A small-molecule ligand and the protein it binds are described below.
Small molecule (SMILES): CC(=O)N[C@@H]1[C@@H](O)[C@H](O)[C@@H](CO)O[C@H]1O

Sequence of chain 1.C:
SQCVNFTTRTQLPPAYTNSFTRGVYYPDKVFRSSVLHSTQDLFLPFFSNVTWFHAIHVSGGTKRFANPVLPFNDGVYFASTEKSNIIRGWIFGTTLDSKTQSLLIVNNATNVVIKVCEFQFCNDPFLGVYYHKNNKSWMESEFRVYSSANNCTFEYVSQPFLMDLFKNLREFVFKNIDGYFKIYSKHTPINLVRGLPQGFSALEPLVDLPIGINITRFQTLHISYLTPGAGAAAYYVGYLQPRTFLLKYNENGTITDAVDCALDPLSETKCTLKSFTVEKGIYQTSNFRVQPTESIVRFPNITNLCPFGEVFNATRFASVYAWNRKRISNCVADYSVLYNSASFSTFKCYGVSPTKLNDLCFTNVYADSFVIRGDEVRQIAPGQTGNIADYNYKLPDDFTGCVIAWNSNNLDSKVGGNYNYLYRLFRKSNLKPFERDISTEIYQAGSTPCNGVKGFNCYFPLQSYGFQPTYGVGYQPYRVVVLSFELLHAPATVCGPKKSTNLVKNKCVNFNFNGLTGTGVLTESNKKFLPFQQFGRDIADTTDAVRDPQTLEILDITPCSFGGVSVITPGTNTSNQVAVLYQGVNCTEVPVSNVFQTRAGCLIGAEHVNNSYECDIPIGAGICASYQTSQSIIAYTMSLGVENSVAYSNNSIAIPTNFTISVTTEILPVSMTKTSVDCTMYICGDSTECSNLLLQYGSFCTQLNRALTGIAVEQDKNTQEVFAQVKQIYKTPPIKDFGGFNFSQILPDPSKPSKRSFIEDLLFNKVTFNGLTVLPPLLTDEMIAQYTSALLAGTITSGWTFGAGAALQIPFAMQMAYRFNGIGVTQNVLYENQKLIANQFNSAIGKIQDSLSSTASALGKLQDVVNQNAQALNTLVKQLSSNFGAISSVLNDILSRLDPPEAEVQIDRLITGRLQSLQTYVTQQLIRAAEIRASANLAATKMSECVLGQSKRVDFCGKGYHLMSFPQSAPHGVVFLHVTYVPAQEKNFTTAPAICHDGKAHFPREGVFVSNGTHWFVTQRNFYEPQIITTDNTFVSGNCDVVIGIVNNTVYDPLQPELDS

Binding-site contacts:
Ligand atom C7 contacts residue GLU132 of chain 1.C at 3.6 Å.
Ligand atom C8 contacts residue GLU132 of chain 1.C at 3.3 Å.
Ligand atom O5 contacts residue ASN165 of chain 1.C at 2.4 Å (h-bond).
Ligand atom N2 contacts residue GLU132 of chain 1.C at 4.0 Å.
Ligand atom C4 contacts residue ASN165 of chain 1.C at 4.2 Å.
Ligand atom C3 contacts residue ASN165 of chain 1.C at 3.8 Å.
Ligand atom C1 contacts residue ASN165 of chain 1.C at 1.4 Å.
Ligand atom C2 contacts residue ASN165 of chain 1.C at 2.5 Å.
Ligand atom C7 contacts residue ASN165 of chain 1.C at 4.0 Å.
Ligand atom C5 contacts residue ASN165 of chain 1.C at 3.7 Å.
Ligand atom N2 contacts residue ASN165 of chain 1.C at 2.9 Å (h-bond).
Ligand atom O7 contacts residue GLU132 of chain 1.C at 4.2 Å.